A protein and the small-molecule ligand that binds it are described below.
Small molecule (SMILES): CC(=O)N[C@@H]1[C@@H](O)[C@H](O)[C@@H](CO)O[C@H]1O

Binding-site contacts:
Ligand atom N2 contacts residue ASP225 of chain 1.A at 3.4 Å (salt-bridge).
Ligand atom C1 contacts residue ASN227 of chain 1.A at 1.4 Å.
Ligand atom C8 contacts residue ASN227 of chain 1.A at 3.7 Å.
Ligand atom C3 contacts residue ASN227 of chain 1.A at 3.8 Å.
Ligand atom O5 contacts residue ASN227 of chain 1.A at 2.4 Å (h-bond).
Ligand atom C7 contacts residue ARG172 of chain 1.A at 4.0 Å.
Ligand atom C5 contacts residue ASN227 of chain 1.A at 3.7 Å.
Ligand atom C4 contacts residue ASN227 of chain 1.A at 4.2 Å.
Ligand atom O7 contacts residue ASP225 of chain 1.A at 3.9 Å.
Ligand atom C7 contacts residue ASP225 of chain 1.A at 4.0 Å.
Ligand atom C7 contacts residue ASN227 of chain 1.A at 3.5 Å.
Ligand atom C2 contacts residue ASP225 of chain 1.A at 4.3 Å.
Ligand atom N2 contacts residue ASN227 of chain 1.A at 2.9 Å (h-bond).
Ligand atom C1 contacts residue ASP225 of chain 1.A at 4.2 Å.
Ligand atom O7 contacts residue ASN227 of chain 1.A at 4.4 Å.
Ligand atom C8 contacts residue ARG172 of chain 1.A at 3.5 Å.
Ligand atom O7 contacts residue ARG172 of chain 1.A at 3.6 Å.
Ligand atom O7 contacts residue TYR244 of chain 1.A at 4.5 Å.
Ligand atom O7 contacts residue LEU226 of chain 1.A at 3.6 Å.
Ligand atom C2 contacts residue ASN227 of chain 1.A at 2.4 Å.

Sequence of chain 1.A:
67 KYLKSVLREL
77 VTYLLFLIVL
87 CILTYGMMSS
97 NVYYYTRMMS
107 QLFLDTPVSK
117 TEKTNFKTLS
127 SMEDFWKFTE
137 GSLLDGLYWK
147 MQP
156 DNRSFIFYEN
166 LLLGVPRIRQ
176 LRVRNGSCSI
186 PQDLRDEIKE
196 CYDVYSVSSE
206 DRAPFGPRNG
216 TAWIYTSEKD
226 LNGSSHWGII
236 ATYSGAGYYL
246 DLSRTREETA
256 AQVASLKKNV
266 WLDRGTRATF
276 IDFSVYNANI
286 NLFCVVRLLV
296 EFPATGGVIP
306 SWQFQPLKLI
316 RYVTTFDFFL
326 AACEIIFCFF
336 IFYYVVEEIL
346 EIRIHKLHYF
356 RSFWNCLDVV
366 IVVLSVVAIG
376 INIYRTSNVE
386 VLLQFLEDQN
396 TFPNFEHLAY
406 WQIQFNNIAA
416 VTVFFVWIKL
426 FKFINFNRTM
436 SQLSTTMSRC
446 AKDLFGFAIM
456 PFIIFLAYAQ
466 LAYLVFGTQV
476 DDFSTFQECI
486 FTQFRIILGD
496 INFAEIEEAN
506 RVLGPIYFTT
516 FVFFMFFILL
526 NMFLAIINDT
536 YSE